Sequence of chain 1.V:
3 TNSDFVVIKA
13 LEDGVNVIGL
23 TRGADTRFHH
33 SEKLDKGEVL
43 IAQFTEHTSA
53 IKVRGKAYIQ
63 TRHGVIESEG

This small molecule binds to this protein.
Small molecule (SMILES): N[C@@H](Cc1c[nH]c2ccccc12)C(=O)O

Sequence of chain 1.L:
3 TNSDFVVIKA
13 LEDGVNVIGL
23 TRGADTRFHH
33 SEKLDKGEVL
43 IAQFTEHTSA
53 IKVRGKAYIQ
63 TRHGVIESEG

Binding-site contacts:
Ligand atom O contacts residue SER51 of chain 1.L at 2.8 Å (h-bond).
Ligand atom C contacts residue SER51 of chain 1.L at 3.5 Å.
Ligand atom CE2 contacts residue THR50 of chain 1.V at 4.0 Å.
Ligand atom C contacts residue GLY25 of chain 1.L at 3.5 Å.
Ligand atom N contacts residue ARG24 of chain 1.L at 3.9 Å.
Ligand atom N contacts residue GLY25 of chain 1.L at 2.8 Å (h-bond).
Ligand atom O contacts residue THR23 of chain 1.L at 4.0 Å.
Ligand atom CA contacts residue GLY25 of chain 1.L at 3.5 Å.
Ligand atom N contacts residue THR28 of chain 1.L at 2.8 Å (h-bond).
Ligand atom CD1 contacts residue THR47 of chain 1.V at 3.8 Å.
Ligand atom OXT contacts residue THR50 of chain 1.V at 3.0 Å (h-bond).
Ligand atom OXT contacts residue HIS49 of chain 1.V at 3.9 Å.
Ligand atom CA contacts residue SER51 of chain 1.L at 3.9 Å.
Ligand atom O contacts residue ARG24 of chain 1.L at 3.5 Å.
Ligand atom OXT contacts residue HIS31 of chain 1.V at 4.0 Å.
Ligand atom CD1 contacts residue GLN45 of chain 1.V at 3.5 Å.
Ligand atom CB contacts residue THR28 of chain 1.L at 3.5 Å.
Ligand atom N contacts residue THR23 of chain 1.L at 2.8 Å (h-bond).
Ligand atom CB contacts residue THR23 of chain 1.L at 3.7 Å.
Ligand atom C contacts residue THR47 of chain 1.V at 3.5 Å.
Ligand atom O contacts residue GLY25 of chain 1.L at 3.0 Å (h-bond).
Ligand atom CZ2 contacts residue THR50 of chain 1.V at 4.0 Å.
Ligand atom CB contacts residue SER51 of chain 1.L at 3.4 Å.
Ligand atom CA contacts residue THR28 of chain 1.L at 3.2 Å.
Ligand atom NE1 contacts residue GLN45 of chain 1.V at 2.8 Å (h-bond).
Ligand atom OXT contacts residue GLY25 of chain 1.L at 4.0 Å.
Ligand atom O contacts residue THR47 of chain 1.V at 3.6 Å.
Ligand atom CZ2 contacts residue ALA44 of chain 1.V at 3.8 Å (hydrophobic).
Ligand atom CZ2 contacts residue ILE53 of chain 1.V at 3.9 Å (hydrophobic).
Ligand atom CG contacts residue SER51 of chain 1.L at 3.8 Å.
Ligand atom CD1 contacts residue SER51 of chain 1.L at 3.5 Å.
Ligand atom CE2 contacts residue ALA44 of chain 1.V at 3.9 Å (hydrophobic).
Ligand atom CE2 contacts residue GLN45 of chain 1.V at 3.9 Å.
Ligand atom CE3 contacts residue HIS32 of chain 1.V at 4.0 Å.
Ligand atom NE1 contacts residue ALA44 of chain 1.V at 3.8 Å.
Ligand atom CZ3 contacts residue GLY21 of chain 1.V at 3.6 Å.
Ligand atom CA contacts residue THR23 of chain 1.L at 3.8 Å.
Ligand atom OXT contacts residue THR47 of chain 1.V at 2.5 Å (h-bond).
Ligand atom CH2 contacts residue GLY21 of chain 1.V at 3.6 Å.
Ligand atom N contacts residue ASP27 of chain 1.L at 3.1 Å (salt-bridge).